Binding-site contacts:
Ligand atom O6' contacts residue GLY60 of chain 1.E at 3.6 Å.
Ligand atom O3A contacts residue TYR452 of chain 1.E at 3.0 Å (h-bond).
Ligand atom O4 contacts residue PRO104 of chain 1.E at 3.6 Å.
Ligand atom O4D contacts residue ARG181 of chain 1.E at 3.5 Å (salt-bridge).
Ligand atom O6' contacts residue GLY61 of chain 1.E at 2.6 Å (h-bond).
Ligand atom O2 contacts residue MSE158 of chain 1.E at 3.2 Å.
Ligand atom C5 contacts residue PHE157 of chain 1.E at 3.5 Å (hydrophobic).
Ligand atom O4 contacts residue TYR103 of chain 1.E at 3.6 Å.
Ligand atom O6' contacts residue FDA1 of chain 1.V at 3.6 Å.
Ligand atom N3 contacts residue GLN106 of chain 1.E at 3.0 Å (h-bond).
Ligand atom O1B contacts residue TYR418 of chain 1.E at 3.0 Å (h-bond).
Ligand atom C6' contacts residue ARG326 of chain 1.E at 3.7 Å.
Ligand atom O4' contacts residue ASN206 of chain 1.E at 3.5 Å (h-bond).
Ligand atom C1' contacts residue ARG326 of chain 1.E at 3.2 Å.
Ligand atom C6' contacts residue FDA1 of chain 1.V at 3.4 Å.
Ligand atom O3' contacts residue ARG181 of chain 1.E at 3.5 Å (salt-bridge).
Ligand atom O3D contacts residue ASN162 of chain 1.E at 2.9 Å (h-bond).
Ligand atom O3B contacts residue ARG326 of chain 1.E at 2.7 Å (salt-bridge).
Ligand atom O2D contacts residue ASN162 of chain 1.E at 2.7 Å (h-bond).
Ligand atom O5' contacts residue ARG326 of chain 1.E at 2.8 Å (salt-bridge).
Ligand atom C2D contacts residue ASN162 of chain 1.E at 3.7 Å.
Ligand atom O2B contacts residue TYR452 of chain 1.E at 2.8 Å (h-bond).
Ligand atom O4 contacts residue PHE105 of chain 1.E at 2.8 Å (h-bond).
Ligand atom O6' contacts residue ARG326 of chain 1.E at 3.7 Å.
Ligand atom O5' contacts residue FDA1 of chain 1.V at 3.5 Å (h-bond).
Ligand atom PB contacts residue TYR418 of chain 1.E at 3.7 Å.
Ligand atom O2' contacts residue ASN456 of chain 1.E at 3.6 Å.
Ligand atom O2 contacts residue GLN106 of chain 1.E at 3.2 Å (h-bond).
Ligand atom O3D contacts residue TRP166 of chain 1.E at 3.1 Å (h-bond).
Ligand atom C5' contacts residue ARG326 of chain 1.E at 2.9 Å.
Ligand atom PB contacts residue TYR452 of chain 1.E at 3.4 Å.
Ligand atom O2' contacts residue ARG181 of chain 1.E at 3.2 Å (salt-bridge).
Ligand atom O2B contacts residue TYR418 of chain 1.E at 3.4 Å (h-bond).
Ligand atom O4' contacts residue FDA1 of chain 1.V at 3.4 Å (h-bond).
Ligand atom O1A contacts residue TYR316 of chain 1.E at 3.5 Å.
Ligand atom O1A contacts residue ARG326 of chain 1.E at 3.2 Å (salt-bridge).
Ligand atom C2 contacts residue MSE158 of chain 1.E at 3.7 Å.
Ligand atom C1' contacts residue FDA1 of chain 1.V at 3.6 Å.
Ligand atom O3' contacts residue PHE65 of chain 1.E at 3.4 Å.
Ligand atom C4 contacts residue PHE157 of chain 1.E at 3.6 Å (hydrophobic).

The protein below binds the small molecule below.
Small molecule (SMILES): O=c1ccn([C@@H]2O[C@H](CO[P](=O)(O)O[P](=O)(O)O[C@H]3O[C@H](CO)[C@H](O)[C@H](O)[C@H]3O)[C@@H](O)[C@H]2O)c(=O)[nH]1

Sequence of chain 1.E:
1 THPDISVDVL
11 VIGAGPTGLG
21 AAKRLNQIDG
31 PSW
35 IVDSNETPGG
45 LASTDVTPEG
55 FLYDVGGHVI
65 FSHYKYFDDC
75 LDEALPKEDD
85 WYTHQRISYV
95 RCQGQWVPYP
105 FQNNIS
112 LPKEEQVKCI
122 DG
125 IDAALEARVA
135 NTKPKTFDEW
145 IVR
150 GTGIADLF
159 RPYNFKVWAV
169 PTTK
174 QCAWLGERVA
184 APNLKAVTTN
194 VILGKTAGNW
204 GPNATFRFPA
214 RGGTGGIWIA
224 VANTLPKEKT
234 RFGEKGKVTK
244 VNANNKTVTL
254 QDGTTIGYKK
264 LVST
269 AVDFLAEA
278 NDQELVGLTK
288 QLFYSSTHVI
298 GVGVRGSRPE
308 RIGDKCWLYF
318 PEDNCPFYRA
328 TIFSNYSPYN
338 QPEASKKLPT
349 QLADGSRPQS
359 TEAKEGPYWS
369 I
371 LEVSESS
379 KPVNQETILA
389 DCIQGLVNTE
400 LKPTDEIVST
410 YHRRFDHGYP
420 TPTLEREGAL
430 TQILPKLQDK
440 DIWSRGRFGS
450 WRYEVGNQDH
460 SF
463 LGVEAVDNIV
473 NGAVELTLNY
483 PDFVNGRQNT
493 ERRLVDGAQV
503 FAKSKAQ